Sequence of chain 1.A:
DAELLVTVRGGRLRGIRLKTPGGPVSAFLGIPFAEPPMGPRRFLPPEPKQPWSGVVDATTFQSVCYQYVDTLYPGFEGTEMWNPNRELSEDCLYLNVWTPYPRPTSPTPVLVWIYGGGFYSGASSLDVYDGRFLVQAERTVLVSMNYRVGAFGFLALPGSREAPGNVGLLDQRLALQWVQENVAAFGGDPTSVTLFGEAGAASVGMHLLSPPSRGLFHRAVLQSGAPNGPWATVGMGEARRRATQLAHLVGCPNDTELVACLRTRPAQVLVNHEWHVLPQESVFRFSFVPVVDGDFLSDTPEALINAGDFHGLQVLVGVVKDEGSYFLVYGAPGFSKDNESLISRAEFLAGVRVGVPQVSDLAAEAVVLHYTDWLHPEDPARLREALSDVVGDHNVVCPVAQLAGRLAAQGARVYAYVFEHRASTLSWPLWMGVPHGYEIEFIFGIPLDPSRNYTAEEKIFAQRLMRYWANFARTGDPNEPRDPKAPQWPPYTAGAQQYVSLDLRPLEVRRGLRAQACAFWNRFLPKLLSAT

Binding-site contacts:
Ligand atom C07 contacts residue GLU202 of chain 1.A at 3.5 Å.
Ligand atom N11 contacts residue TYR124 of chain 1.A at 3.1 Å (h-bond).
Ligand atom C20 contacts residue TRP286 of chain 1.A at 3.8 Å (hydrophobic).
Ligand atom O17 contacts residue ARG296 of chain 1.A at 3.7 Å.
Ligand atom O17 contacts residue PHE295 of chain 1.A at 3.3 Å.
Ligand atom C13 contacts residue TYR341 of chain 1.A at 3.6 Å (hydrophobic).
Ligand atom C16 contacts residue VAL294 of chain 1.A at 3.2 Å (hydrophobic).
Ligand atom C26 contacts residue TRP286 of chain 1.A at 3.7 Å (hydrophobic).
Ligand atom C05 contacts residue TRP86 of chain 1.A at 3.8 Å (hydrophobic).
Ligand atom C25 contacts residue TRP286 of chain 1.A at 3.6 Å (hydrophobic).
Ligand atom O17 contacts residue PHE297 of chain 1.A at 3.5 Å.
Ligand atom N27 contacts residue TYR341 of chain 1.A at 3.3 Å.
Ligand atom C06 contacts residue TIS203 of chain 1.A at 3.7 Å.
Ligand atom O17 contacts residue VAL294 of chain 1.A at 3.0 Å (h-bond).
Ligand atom C02 contacts residue TYR337 of chain 1.A at 3.7 Å (hydrophobic).
Ligand atom N10 contacts residue TYR337 of chain 1.A at 3.7 Å.
Ligand atom O18 contacts residue ARG296 of chain 1.A at 3.7 Å.
Ligand atom O18 contacts residue VAL294 of chain 1.A at 3.5 Å.
Ligand atom C03 contacts residue TYR337 of chain 1.A at 3.5 Å (hydrophobic).
Ligand atom C21 contacts residue TRP286 of chain 1.A at 3.9 Å (hydrophobic).
Ligand atom O01 contacts residue TIS203 of chain 1.A at 3.3 Å (h-bond).
Ligand atom C08 contacts residue HIS447 of chain 1.A at 3.8 Å.
Ligand atom C07 contacts residue TRP86 of chain 1.A at 3.7 Å (hydrophobic).
Ligand atom C06 contacts residue TRP86 of chain 1.A at 3.7 Å (hydrophobic).
Ligand atom N10 contacts residue TYR124 of chain 1.A at 3.4 Å (h-bond).
Ligand atom C03 contacts residue TRP86 of chain 1.A at 3.6 Å (hydrophobic).
Ligand atom C12 contacts residue TYR124 of chain 1.A at 2.9 Å (hydrophobic).
Ligand atom O18 contacts residue SER293 of chain 1.A at 3.7 Å.
Ligand atom N27 contacts residue TYR124 of chain 1.A at 3.8 Å.
Ligand atom C09 contacts residue TRP86 of chain 1.A at 3.6 Å (hydrophobic).
Ligand atom C07 contacts residue TIS203 of chain 1.A at 3.8 Å.
Ligand atom N04 contacts residue TRP86 of chain 1.A at 3.6 Å.
Ligand atom C05 contacts residue TIS203 of chain 1.A at 3.9 Å.
Ligand atom C15 contacts residue TYR341 of chain 1.A at 3.9 Å (hydrophobic).
Ligand atom C25 contacts residue TYR72 of chain 1.A at 3.3 Å (hydrophobic).
Ligand atom C20 contacts residue TYR341 of chain 1.A at 3.5 Å (hydrophobic).
Ligand atom C12 contacts residue TYR341 of chain 1.A at 3.8 Å (hydrophobic).
Ligand atom C13 contacts residue TYR124 of chain 1.A at 3.5 Å (hydrophobic).
Ligand atom N19 contacts residue TRP286 of chain 1.A at 3.9 Å.
Ligand atom C08 contacts residue TRP86 of chain 1.A at 3.8 Å (hydrophobic).

The protein below binds the small molecule below.
Small molecule (SMILES): O=C(C[n+]1ccccc1)NNCc1cc(C(O)O)nc(-c2ccccc2)n1